Binding-site contacts:
Ligand atom C8 contacts residue TYR147 of chain 1.B at 4.2 Å (hydrophobic).
Ligand atom C6 contacts residue TRP183 of chain 1.B at 3.6 Å (hydrophobic).
Ligand atom C14 contacts residue PHE243 of chain 1.B at 4.4 Å (hydrophobic).
Ligand atom C4 contacts residue TRP183 of chain 1.B at 4.4 Å (hydrophobic).
Ligand atom C2 contacts residue TYR146 of chain 1.B at 4.2 Å (hydrophobic).
Ligand atom C13 contacts residue GLU28 of chain 1.B at 3.2 Å.
Ligand atom N15 contacts residue VAL173 of chain 1.B at 4.1 Å.
Ligand atom C6 contacts residue TYR198 of chain 1.B at 4.4 Å (hydrophobic).
Ligand atom C12 contacts residue PHE19 of chain 1.B at 4.0 Å (hydrophobic).
Ligand atom C2 contacts residue TYR147 of chain 1.B at 2.9 Å (hydrophobic).
Ligand atom C11 contacts residue PHE19 of chain 1.B at 4.1 Å (hydrophobic).
Ligand atom N15 contacts residue TRP183 of chain 1.B at 4.1 Å.
Ligand atom C1 contacts residue TYR147 of chain 1.B at 4.1 Å (hydrophobic).
Ligand atom C12 contacts residue GLU28 of chain 1.B at 3.6 Å.
Ligand atom C2 contacts residue GLU246 of chain 1.B at 3.3 Å.
Ligand atom N7 contacts residue TYR147 of chain 1.B at 2.9 Å (h-bond).
Ligand atom C8 contacts residue TYR146 of chain 1.B at 4.5 Å (hydrophobic).
Ligand atom C4 contacts residue GLU246 of chain 1.B at 4.1 Å.
Ligand atom C1 contacts residue GLU246 of chain 1.B at 3.7 Å.
Ligand atom C3 contacts residue GLU246 of chain 1.B at 4.2 Å.
Ligand atom C5 contacts residue GLU246 of chain 1.B at 3.2 Å.
Ligand atom C3 contacts residue TYR147 of chain 1.B at 3.3 Å (hydrophobic).
Ligand atom C1 contacts residue TYR146 of chain 1.B at 3.6 Å (hydrophobic).
Ligand atom C3 contacts residue TYR146 of chain 1.B at 4.1 Å (hydrophobic).
Ligand atom C5 contacts residue TRP183 of chain 1.B at 3.2 Å (hydrophobic).
Ligand atom C1 contacts residue CYS196 of chain 1.B at 3.3 Å (hydrophobic).
Ligand atom C6 contacts residue TYR146 of chain 1.B at 4.5 Å (hydrophobic).
Ligand atom C12 contacts residue PHE22 of chain 1.B at 4.1 Å (hydrophobic).
Ligand atom C2 contacts residue CYS196 of chain 1.B at 4.2 Å (hydrophobic).
Ligand atom C13 contacts residue PHE22 of chain 1.B at 3.4 Å (hydrophobic).
Ligand atom C12 contacts residue GLN143 of chain 1.B at 3.8 Å.
Ligand atom C14 contacts residue PHE22 of chain 1.B at 4.0 Å (hydrophobic).
Ligand atom N7 contacts residue TYR15 of chain 1.B at 4.1 Å.
Ligand atom C6 contacts residue CYS196 of chain 1.B at 3.8 Å (hydrophobic).
Ligand atom C13 contacts residue GLN143 of chain 1.B at 3.4 Å.
Ligand atom C14 contacts residue GLN143 of chain 1.B at 4.0 Å.
Ligand atom C9 contacts residue PHE243 of chain 1.B at 4.2 Å (hydrophobic).
Ligand atom N15 contacts residue TRP179 of chain 1.B at 3.5 Å.
Ligand atom C6 contacts residue GLU246 of chain 1.B at 3.2 Å.
Ligand atom N7 contacts residue TYR146 of chain 1.B at 4.2 Å.

This protein binds this small molecule.
Small molecule (SMILES): Nc1c2c(nc3ccccc13)CCCC2

Sequence of chain 1.B:
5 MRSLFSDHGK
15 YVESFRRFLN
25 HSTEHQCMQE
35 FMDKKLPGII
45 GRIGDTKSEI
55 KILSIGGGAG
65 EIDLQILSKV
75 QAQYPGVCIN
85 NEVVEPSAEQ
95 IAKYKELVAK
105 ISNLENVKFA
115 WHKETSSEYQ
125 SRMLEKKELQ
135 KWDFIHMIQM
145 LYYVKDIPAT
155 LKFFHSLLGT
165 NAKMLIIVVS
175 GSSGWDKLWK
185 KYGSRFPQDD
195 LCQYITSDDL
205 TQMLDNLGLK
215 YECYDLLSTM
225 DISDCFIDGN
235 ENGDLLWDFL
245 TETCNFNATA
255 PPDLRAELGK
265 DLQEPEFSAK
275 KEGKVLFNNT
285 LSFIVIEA